Sequence of chain 1.F:
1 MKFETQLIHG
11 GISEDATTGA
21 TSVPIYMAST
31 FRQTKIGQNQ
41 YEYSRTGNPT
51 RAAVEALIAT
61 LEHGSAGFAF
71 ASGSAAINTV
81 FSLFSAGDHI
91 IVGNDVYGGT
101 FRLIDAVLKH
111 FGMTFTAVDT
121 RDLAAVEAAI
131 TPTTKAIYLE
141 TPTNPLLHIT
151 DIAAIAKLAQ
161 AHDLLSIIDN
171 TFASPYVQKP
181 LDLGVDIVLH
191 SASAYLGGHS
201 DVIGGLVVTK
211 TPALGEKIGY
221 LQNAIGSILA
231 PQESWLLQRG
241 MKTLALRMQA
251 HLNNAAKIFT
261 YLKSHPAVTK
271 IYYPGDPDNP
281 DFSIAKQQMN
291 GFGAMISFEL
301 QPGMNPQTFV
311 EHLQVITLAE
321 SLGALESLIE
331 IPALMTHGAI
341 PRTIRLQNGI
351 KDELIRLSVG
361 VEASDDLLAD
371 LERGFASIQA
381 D

The protein below binds the small molecule below.
Small molecule (SMILES): Cc1ncc(COP(=O)(O)O)c(/C=N/C(CO)C(=O)O)c1O

Binding-site contacts:
Ligand atom OXT contacts residue SER321 of chain 1.E at 2.8 Å (h-bond).
Ligand atom O1P contacts residue SER72 of chain 1.E at 3.4 Å.
Ligand atom P contacts residue SER191 of chain 1.E at 3.6 Å.
Ligand atom O contacts residue THR336 of chain 1.E at 3.5 Å.
Ligand atom O3P contacts residue TYR43 of chain 1.F at 2.5 Å (h-bond).
Ligand atom O3 contacts residue ASN144 of chain 1.E at 3.2 Å (h-bond).
Ligand atom N contacts residue TYR97 of chain 1.E at 3.5 Å.
Ligand atom O contacts residue ARG356 of chain 1.E at 2.9 Å (salt-bridge).
Ligand atom OXT contacts residue ARG356 of chain 1.E at 3.1 Å (salt-bridge).
Ligand atom OXT contacts residue THR336 of chain 1.E at 3.1 Å.
Ligand atom O2P contacts residue GLY73 of chain 1.E at 3.0 Å (h-bond).
Ligand atom P contacts residue TYR43 of chain 1.F at 3.6 Å.
Ligand atom C5A contacts residue TYR97 of chain 1.E at 3.7 Å (hydrophobic).
Ligand atom C2A contacts residue GLU140 of chain 1.E at 3.7 Å.
Ligand atom O3P contacts residue ARG45 of chain 1.F at 2.8 Å (salt-bridge).
Ligand atom C5 contacts residue TYR97 of chain 1.E at 3.5 Å (hydrophobic).
Ligand atom O2P contacts residue SER193 of chain 1.E at 2.5 Å (h-bond).
Ligand atom N1 contacts residue ASP169 of chain 1.E at 2.9 Å (salt-bridge).
Ligand atom C contacts residue LEU322 of chain 1.E at 3.6 Å (hydrophobic).
Ligand atom CB contacts residue TYR43 of chain 1.F at 3.6 Å (hydrophobic).
Ligand atom O1P contacts residue ARG45 of chain 1.F at 3.0 Å (salt-bridge).
Ligand atom O1P contacts residue GLY73 of chain 1.E at 3.3 Å (h-bond).
Ligand atom C5A contacts residue SER74 of chain 1.E at 3.5 Å.
Ligand atom C4 contacts residue TYR97 of chain 1.E at 3.5 Å (hydrophobic).
Ligand atom C3 contacts residue TYR97 of chain 1.E at 3.7 Å (hydrophobic).
Ligand atom OG contacts residue TYR97 of chain 1.E at 3.1 Å (h-bond).
Ligand atom C contacts residue ARG356 of chain 1.E at 3.7 Å.
Ligand atom O1P contacts residue SER74 of chain 1.E at 2.6 Å (h-bond).
Ligand atom C contacts residue THR336 of chain 1.E at 3.6 Å.
Ligand atom O4P contacts residue SER191 of chain 1.E at 3.0 Å (h-bond).
Ligand atom C2 contacts residue ASP169 of chain 1.E at 3.6 Å.
Ligand atom P contacts residue ARG45 of chain 1.F at 3.5 Å.
Ligand atom C2A contacts residue ASP169 of chain 1.E at 3.5 Å.
Ligand atom P contacts residue GLY73 of chain 1.E at 3.6 Å.
Ligand atom O2P contacts residue TYR43 of chain 1.F at 3.6 Å.
Ligand atom O4P contacts residue GLY73 of chain 1.E at 3.5 Å.
Ligand atom O2P contacts residue SER191 of chain 1.E at 3.0 Å (h-bond).
Ligand atom C4A contacts residue TYR97 of chain 1.E at 3.7 Å (hydrophobic).
Ligand atom O contacts residue TYR97 of chain 1.E at 3.6 Å.
Ligand atom O contacts residue ASN144 of chain 1.E at 3.1 Å (h-bond).

Sequence of chain 1.E:
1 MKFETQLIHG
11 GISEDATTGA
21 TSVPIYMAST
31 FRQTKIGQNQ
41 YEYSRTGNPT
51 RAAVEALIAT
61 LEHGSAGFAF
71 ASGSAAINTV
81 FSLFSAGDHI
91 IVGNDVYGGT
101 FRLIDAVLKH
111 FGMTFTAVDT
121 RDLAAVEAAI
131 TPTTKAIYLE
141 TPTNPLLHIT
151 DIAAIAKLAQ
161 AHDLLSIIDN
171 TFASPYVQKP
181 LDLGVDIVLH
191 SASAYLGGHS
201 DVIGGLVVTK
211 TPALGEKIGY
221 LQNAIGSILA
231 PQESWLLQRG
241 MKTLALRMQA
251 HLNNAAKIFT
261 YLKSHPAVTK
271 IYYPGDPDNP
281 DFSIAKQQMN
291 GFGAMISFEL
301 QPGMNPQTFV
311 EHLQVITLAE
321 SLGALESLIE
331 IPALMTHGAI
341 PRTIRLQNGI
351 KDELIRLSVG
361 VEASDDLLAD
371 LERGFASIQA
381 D